This small molecule binds to this protein.
Small molecule (SMILES): Nc1ncnc2c1ncn2[C@H]1C[C@H](O)[C@@H](COP(=O)(O)O)O1

Sequence of chain 1.CA:
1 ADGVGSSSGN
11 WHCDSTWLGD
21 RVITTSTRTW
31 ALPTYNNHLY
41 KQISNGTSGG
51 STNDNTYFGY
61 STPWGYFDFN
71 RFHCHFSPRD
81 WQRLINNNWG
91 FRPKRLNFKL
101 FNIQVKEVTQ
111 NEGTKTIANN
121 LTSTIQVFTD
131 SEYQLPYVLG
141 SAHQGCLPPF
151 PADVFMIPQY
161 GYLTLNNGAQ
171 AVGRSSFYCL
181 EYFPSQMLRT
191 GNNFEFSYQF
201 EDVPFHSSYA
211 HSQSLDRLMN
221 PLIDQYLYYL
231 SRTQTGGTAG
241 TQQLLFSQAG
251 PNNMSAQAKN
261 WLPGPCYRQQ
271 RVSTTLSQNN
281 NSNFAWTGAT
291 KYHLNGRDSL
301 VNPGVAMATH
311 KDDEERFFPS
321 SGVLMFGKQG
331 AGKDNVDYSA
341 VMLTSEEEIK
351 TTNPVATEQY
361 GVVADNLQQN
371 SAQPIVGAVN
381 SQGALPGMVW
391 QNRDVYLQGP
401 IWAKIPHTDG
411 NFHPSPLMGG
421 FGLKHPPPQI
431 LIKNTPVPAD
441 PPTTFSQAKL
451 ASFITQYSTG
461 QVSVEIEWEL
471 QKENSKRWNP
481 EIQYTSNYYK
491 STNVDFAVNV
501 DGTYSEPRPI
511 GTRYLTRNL

Sequence of chain 1.PA:
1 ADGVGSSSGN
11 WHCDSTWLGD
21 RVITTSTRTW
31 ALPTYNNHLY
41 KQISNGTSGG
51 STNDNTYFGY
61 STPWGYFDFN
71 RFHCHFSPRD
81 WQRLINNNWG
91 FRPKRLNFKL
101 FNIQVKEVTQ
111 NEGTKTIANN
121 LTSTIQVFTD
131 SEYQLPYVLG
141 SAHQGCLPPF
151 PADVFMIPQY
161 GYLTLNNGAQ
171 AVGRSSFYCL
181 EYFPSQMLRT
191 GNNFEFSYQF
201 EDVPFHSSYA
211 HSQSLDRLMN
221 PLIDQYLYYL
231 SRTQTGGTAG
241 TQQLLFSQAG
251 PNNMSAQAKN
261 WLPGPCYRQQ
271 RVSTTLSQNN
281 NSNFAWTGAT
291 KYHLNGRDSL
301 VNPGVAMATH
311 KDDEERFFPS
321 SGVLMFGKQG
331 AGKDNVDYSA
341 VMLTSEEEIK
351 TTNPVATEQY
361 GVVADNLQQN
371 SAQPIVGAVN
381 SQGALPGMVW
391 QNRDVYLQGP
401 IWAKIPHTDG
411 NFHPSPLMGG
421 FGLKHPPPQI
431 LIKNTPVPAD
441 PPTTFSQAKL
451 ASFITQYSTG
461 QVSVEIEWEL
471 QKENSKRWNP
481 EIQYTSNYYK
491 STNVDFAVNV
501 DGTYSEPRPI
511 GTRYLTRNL

Binding-site contacts:
Ligand atom C8 contacts residue HIS413 of chain 1.PA at 3.6 Å.
Ligand atom N9 contacts residue PRO204 of chain 1.PA at 4.2 Å.
Ligand atom C2' contacts residue PRO414 of chain 1.PA at 3.5 Å (hydrophobic).
Ligand atom OP1 contacts residue DC1 of chain 1.ME at 2.5 Å (h-bond).
Ligand atom C5' contacts residue ASP409 of chain 1.CA at 4.0 Å.
Ligand atom O4' contacts residue DC1 of chain 1.ME at 3.4 Å.
Ligand atom N7 contacts residue HIS413 of chain 1.PA at 4.0 Å.
Ligand atom C5 contacts residue PRO414 of chain 1.PA at 4.1 Å (hydrophobic).
Ligand atom N1 contacts residue GLY422 of chain 1.PA at 3.0 Å (h-bond).
Ligand atom C2 contacts residue ILE405 of chain 1.PA at 4.1 Å (hydrophobic).
Ligand atom N3 contacts residue PRO414 of chain 1.PA at 3.9 Å.
Ligand atom C5' contacts residue HIS413 of chain 1.PA at 3.7 Å.
Ligand atom C4 contacts residue PRO204 of chain 1.PA at 4.0 Å (hydrophobic).
Ligand atom C6 contacts residue PRO414 of chain 1.PA at 3.5 Å (hydrophobic).
Ligand atom N6 contacts residue GLY422 of chain 1.PA at 3.1 Å (h-bond).
Ligand atom O3' contacts residue HIS413 of chain 1.PA at 4.1 Å.
Ligand atom OP2 contacts residue DC1 of chain 1.ME at 2.5 Å (h-bond).
Ligand atom N6 contacts residue PRO414 of chain 1.PA at 3.7 Å.
Ligand atom N7 contacts residue PRO204 of chain 1.PA at 4.0 Å.
Ligand atom O5' contacts residue ASP409 of chain 1.CA at 3.6 Å.
Ligand atom N1 contacts residue VAL203 of chain 1.PA at 4.0 Å.
Ligand atom N7 contacts residue SER415 of chain 1.PA at 3.8 Å.
Ligand atom N1 contacts residue PRO414 of chain 1.PA at 3.5 Å (h-bond).
Ligand atom N6 contacts residue GLY420 of chain 1.PA at 4.2 Å.
Ligand atom N6 contacts residue PHE421 of chain 1.PA at 4.1 Å.
Ligand atom N6 contacts residue SER415 of chain 1.PA at 3.4 Å.
Ligand atom C6 contacts residue SER415 of chain 1.PA at 4.0 Å.
Ligand atom O5' contacts residue DC1 of chain 1.ME at 2.5 Å (h-bond).
Ligand atom N6 contacts residue PRO416 of chain 1.PA at 3.9 Å.
Ligand atom C3' contacts residue HIS413 of chain 1.PA at 3.6 Å.
Ligand atom OP1 contacts residue ASN411 of chain 1.CA at 3.6 Å.
Ligand atom C8 contacts residue PRO204 of chain 1.PA at 4.1 Å (hydrophobic).
Ligand atom C5' contacts residue DC1 of chain 1.ME at 3.9 Å.
Ligand atom C5 contacts residue PRO204 of chain 1.PA at 3.9 Å (hydrophobic).
Ligand atom C6 contacts residue GLY422 of chain 1.PA at 3.8 Å.
Ligand atom C4' contacts residue DC1 of chain 1.ME at 4.1 Å.
Ligand atom C2 contacts residue GLY422 of chain 1.PA at 3.5 Å.
Ligand atom P contacts residue DC1 of chain 1.ME at 1.6 Å.
Ligand atom C2 contacts residue PRO414 of chain 1.PA at 4.1 Å (hydrophobic).
Ligand atom C1' contacts residue DC1 of chain 1.ME at 3.9 Å.